Sequence of chain 27.B:
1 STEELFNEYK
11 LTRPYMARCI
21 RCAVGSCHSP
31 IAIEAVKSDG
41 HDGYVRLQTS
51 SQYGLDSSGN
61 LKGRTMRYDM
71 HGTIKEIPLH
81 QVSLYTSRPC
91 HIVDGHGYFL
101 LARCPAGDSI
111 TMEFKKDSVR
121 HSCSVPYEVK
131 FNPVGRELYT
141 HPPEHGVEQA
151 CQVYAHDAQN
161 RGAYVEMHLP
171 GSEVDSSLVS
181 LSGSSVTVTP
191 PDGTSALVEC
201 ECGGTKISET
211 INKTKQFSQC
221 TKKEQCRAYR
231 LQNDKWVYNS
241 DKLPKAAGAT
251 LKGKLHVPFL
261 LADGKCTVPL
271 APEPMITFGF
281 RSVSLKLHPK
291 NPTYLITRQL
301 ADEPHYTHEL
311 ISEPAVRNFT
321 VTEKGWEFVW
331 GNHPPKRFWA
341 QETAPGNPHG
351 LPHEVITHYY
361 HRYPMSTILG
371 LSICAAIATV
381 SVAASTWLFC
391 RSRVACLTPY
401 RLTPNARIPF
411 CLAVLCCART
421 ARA

Binding-site contacts:
Ligand atom C4 contacts residue ASN212 of chain 27.B at 4.2 Å.
Ligand atom O7 contacts residue ASN212 of chain 27.B at 4.5 Å.
Ligand atom N2 contacts residue ILE211 of chain 27.B at 4.0 Å.
Ligand atom C3 contacts residue ASN212 of chain 27.B at 3.8 Å.
Ligand atom O6 contacts residue ASN212 of chain 27.B at 4.4 Å.
Ligand atom C2 contacts residue ASN212 of chain 27.B at 2.5 Å.
Ligand atom C5 contacts residue ASN212 of chain 27.B at 3.7 Å.
Ligand atom C1 contacts residue ASN212 of chain 27.B at 1.4 Å.
Ligand atom N2 contacts residue ASN212 of chain 27.B at 2.9 Å (h-bond).
Ligand atom O5 contacts residue ASN212 of chain 27.B at 2.4 Å (h-bond).
Ligand atom C7 contacts residue ASN212 of chain 27.B at 3.9 Å.
Ligand atom C1 contacts residue ILE211 of chain 27.B at 4.1 Å (hydrophobic).

The small molecule below binds the protein below.
Small molecule (SMILES): CC(=O)N[C@@H]1[C@@H](O)[C@H](O)[C@@H](CO)O[C@H]1O